Sequence of chain 1.I:
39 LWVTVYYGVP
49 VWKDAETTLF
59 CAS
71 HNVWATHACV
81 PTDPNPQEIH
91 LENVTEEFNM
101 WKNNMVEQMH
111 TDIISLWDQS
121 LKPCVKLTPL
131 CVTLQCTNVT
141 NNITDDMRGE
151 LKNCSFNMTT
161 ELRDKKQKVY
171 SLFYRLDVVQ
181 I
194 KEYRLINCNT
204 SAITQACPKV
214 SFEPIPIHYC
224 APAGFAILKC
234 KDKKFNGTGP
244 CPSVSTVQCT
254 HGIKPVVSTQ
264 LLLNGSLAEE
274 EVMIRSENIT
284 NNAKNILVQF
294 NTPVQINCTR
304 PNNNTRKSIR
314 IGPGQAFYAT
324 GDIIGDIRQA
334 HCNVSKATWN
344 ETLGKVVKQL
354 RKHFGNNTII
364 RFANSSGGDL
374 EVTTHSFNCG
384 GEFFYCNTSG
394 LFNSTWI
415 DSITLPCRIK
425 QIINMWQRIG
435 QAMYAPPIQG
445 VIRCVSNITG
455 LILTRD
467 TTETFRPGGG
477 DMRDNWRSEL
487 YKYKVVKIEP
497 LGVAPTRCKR

Binding-site contacts:
Ligand atom C8 contacts residue ALA340 of chain 1.I at 4.5 Å (hydrophobic).
Ligand atom C8 contacts residue LYS339 of chain 1.I at 4.3 Å.
Ligand atom C6 contacts residue TRP399 of chain 1.I at 4.2 Å (hydrophobic).
Ligand atom O6 contacts residue TRP399 of chain 1.I at 3.2 Å.
Ligand atom N2 contacts residue ASN343 of chain 1.I at 2.9 Å (h-bond).
Ligand atom C8 contacts residue ASN343 of chain 1.I at 4.2 Å.
Ligand atom O5 contacts residue ASN343 of chain 1.I at 2.5 Å (h-bond).
Ligand atom O7 contacts residue ASN343 of chain 1.I at 3.1 Å (h-bond).
Ligand atom C3 contacts residue ASN343 of chain 1.I at 3.9 Å.
Ligand atom C4 contacts residue ASN343 of chain 1.I at 4.4 Å.
Ligand atom C5 contacts residue ASN343 of chain 1.I at 3.8 Å.
Ligand atom C1 contacts residue ASN343 of chain 1.I at 1.5 Å.
Ligand atom C2 contacts residue ASN343 of chain 1.I at 2.5 Å.
Ligand atom C7 contacts residue ASN343 of chain 1.I at 3.2 Å.
Ligand atom O5 contacts residue TRP399 of chain 1.I at 3.9 Å.

The small molecule below binds the protein below.
Small molecule (SMILES): CC(=O)N[C@@H]1[C@@H](O)[C@H](O)[C@@H](CO)O[C@H]1O